Sequence of chain 1.C:
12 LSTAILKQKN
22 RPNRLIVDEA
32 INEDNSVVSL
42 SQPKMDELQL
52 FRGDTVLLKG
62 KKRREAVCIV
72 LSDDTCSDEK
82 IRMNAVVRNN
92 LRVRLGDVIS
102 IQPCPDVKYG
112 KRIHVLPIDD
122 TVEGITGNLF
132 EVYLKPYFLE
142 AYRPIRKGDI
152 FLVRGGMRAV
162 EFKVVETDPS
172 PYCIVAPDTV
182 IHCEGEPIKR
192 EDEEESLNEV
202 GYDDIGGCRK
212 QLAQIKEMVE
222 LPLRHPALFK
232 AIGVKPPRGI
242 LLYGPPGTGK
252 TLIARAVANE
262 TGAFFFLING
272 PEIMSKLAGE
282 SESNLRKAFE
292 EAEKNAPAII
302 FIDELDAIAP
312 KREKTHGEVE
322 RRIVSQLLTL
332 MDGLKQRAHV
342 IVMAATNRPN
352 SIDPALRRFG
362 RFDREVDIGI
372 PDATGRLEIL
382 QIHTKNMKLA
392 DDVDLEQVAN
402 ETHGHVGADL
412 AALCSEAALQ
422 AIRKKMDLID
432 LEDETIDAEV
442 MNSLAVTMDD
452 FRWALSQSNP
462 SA

A small-molecule ligand and the protein it binds are described below.
Small molecule (SMILES): Nc1ncnc2c1ncn2[C@@H]1O[C@H](COP(=O)(O)OP(=O)(O)OP(O)(O)=S)[C@@H](O)[C@H]1O

Sequence of chain 1.B:
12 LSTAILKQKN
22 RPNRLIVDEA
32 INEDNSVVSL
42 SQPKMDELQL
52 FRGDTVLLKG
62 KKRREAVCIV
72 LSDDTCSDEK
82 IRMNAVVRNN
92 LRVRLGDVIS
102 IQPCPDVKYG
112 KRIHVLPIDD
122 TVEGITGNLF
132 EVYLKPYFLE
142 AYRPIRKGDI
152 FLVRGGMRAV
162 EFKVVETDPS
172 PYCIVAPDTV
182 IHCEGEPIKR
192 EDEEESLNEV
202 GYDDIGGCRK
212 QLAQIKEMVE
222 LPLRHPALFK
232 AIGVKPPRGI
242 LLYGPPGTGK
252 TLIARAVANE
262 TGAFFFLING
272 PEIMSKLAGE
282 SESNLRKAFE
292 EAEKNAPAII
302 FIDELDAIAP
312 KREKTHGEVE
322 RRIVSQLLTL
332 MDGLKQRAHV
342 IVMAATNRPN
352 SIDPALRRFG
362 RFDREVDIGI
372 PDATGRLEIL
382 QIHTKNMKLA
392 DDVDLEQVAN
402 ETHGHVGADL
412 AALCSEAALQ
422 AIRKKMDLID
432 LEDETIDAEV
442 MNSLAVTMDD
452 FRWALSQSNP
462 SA

Binding-site contacts:
Ligand atom O2B contacts residue THR249 of chain 1.B at 3.0 Å (h-bond).
Ligand atom O2G contacts residue MG1 of chain 1.J at 1.8 Å.
Ligand atom N3 contacts residue LEU253 of chain 1.B at 3.5 Å.
Ligand atom N7 contacts residue THR249 of chain 1.B at 3.0 Å (h-bond).
Ligand atom N7 contacts residue GLY408 of chain 1.B at 3.4 Å.
Ligand atom O3G contacts residue ASN348 of chain 1.B at 3.0 Å (h-bond).
Ligand atom O3A contacts residue GLY248 of chain 1.B at 3.3 Å.
Ligand atom O3B contacts residue MG1 of chain 1.J at 3.3 Å.
Ligand atom O3B contacts residue GLY248 of chain 1.B at 2.9 Å (h-bond).
Ligand atom S1G contacts residue ARG359 of chain 1.C at 3.3 Å.
Ligand atom C2 contacts residue GLY207 of chain 1.B at 3.5 Å.
Ligand atom O2B contacts residue GLY250 of chain 1.B at 2.7 Å (h-bond).
Ligand atom O2A contacts residue LEU253 of chain 1.B at 2.8 Å (h-bond).
Ligand atom O3B contacts residue LYS251 of chain 1.B at 3.2 Å (salt-bridge).
Ligand atom C2 contacts residue ASP205 of chain 1.B at 3.4 Å.
Ligand atom S1G contacts residue GLY248 of chain 1.B at 3.3 Å (h-bond).
Ligand atom PG contacts residue MG1 of chain 1.J at 2.9 Å.
Ligand atom O2A contacts residue GLY250 of chain 1.B at 3.1 Å.
Ligand atom N6 contacts residue THR249 of chain 1.B at 3.2 Å (h-bond).
Ligand atom O2A contacts residue LYS251 of chain 1.B at 3.5 Å (salt-bridge).
Ligand atom O2' contacts residue HIS384 of chain 1.B at 2.9 Å (h-bond).
Ligand atom N7 contacts residue GLY250 of chain 1.B at 3.4 Å.
Ligand atom O1B contacts residue THR252 of chain 1.B at 2.8 Å (h-bond).
Ligand atom C8 contacts residue GLY248 of chain 1.B at 3.5 Å.
Ligand atom PB contacts residue LYS251 of chain 1.B at 3.5 Å.
Ligand atom C5' contacts residue PHE360 of chain 1.C at 3.6 Å (hydrophobic).
Ligand atom O1B contacts residue MG1 of chain 1.J at 2.0 Å.
Ligand atom S1G contacts residue ASN348 of chain 1.B at 3.3 Å (h-bond).
Ligand atom N6 contacts residue ILE206 of chain 1.B at 3.2 Å.
Ligand atom O4' contacts residue ALA409 of chain 1.B at 3.3 Å.
Ligand atom O3G contacts residue LYS251 of chain 1.B at 2.9 Å (salt-bridge).
Ligand atom C8 contacts residue ALA409 of chain 1.B at 3.5 Å (hydrophobic).
Ligand atom N6 contacts residue GLY207 of chain 1.B at 2.6 Å (h-bond).
Ligand atom PB contacts residue MG1 of chain 1.J at 3.2 Å.
Ligand atom C6 contacts residue GLY207 of chain 1.B at 3.3 Å.
Ligand atom C8 contacts residue GLY408 of chain 1.B at 3.5 Å.
Ligand atom S1G contacts residue PRO247 of chain 1.B at 3.4 Å.
Ligand atom O2B contacts residue LYS251 of chain 1.B at 2.7 Å (salt-bridge).
Ligand atom O2A contacts residue THR252 of chain 1.B at 3.1 Å (h-bond).
Ligand atom N1 contacts residue GLY207 of chain 1.B at 2.8 Å (h-bond).